The small molecule below binds the protein below.
Small molecule (SMILES): CC(=O)N[C@H]1[C@@H](O[P](=O)(O)O[P](=O)(O)OC[C@H]2O[C@@H](n3ccc(=O)[nH]c3=O)[C@H](O)[C@@H]2O)O[C@H](CO)[C@@H](O)[C@@H]1O

Sequence of chain 4.A:
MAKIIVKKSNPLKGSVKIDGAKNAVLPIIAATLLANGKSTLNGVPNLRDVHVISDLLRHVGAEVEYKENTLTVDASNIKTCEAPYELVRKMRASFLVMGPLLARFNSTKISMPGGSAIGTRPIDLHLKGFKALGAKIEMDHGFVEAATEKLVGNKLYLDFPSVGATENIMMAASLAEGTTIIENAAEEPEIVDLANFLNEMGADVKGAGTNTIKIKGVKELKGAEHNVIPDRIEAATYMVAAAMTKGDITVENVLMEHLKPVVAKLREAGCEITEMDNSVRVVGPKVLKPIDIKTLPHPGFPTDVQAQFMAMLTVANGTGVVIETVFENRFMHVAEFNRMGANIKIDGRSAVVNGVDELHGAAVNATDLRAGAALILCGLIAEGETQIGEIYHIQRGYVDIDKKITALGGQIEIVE

Binding-site contacts:
Ligand atom C4B contacts residue VAL330 of chain 4.A at 3.6 Å (hydrophobic).
Ligand atom O2' contacts residue ARG125 of chain 4.A at 3.4 Å.
Ligand atom O2 contacts residue PRO126 of chain 4.A at 3.7 Å.
Ligand atom N3 contacts residue PRO126 of chain 4.A at 3.2 Å (h-bond).
Ligand atom O3' contacts residue ASP308 of chain 4.A at 3.2 Å (salt-bridge).
Ligand atom O4' contacts residue ARG334 of chain 4.A at 3.6 Å (salt-bridge).
Ligand atom O1A contacts residue SER166 of chain 4.A at 2.6 Å (h-bond).
Ligand atom O4 contacts residue ASP128 of chain 4.A at 3.2 Å (salt-bridge).
Ligand atom O4B contacts residue PHE164 of chain 4.A at 3.5 Å.
Ligand atom C3B contacts residue PHE331 of chain 4.A at 3.7 Å (hydrophobic).
Ligand atom C7' contacts residue ASN27 of chain 4.A at 3.3 Å.
Ligand atom C4 contacts residue PRO126 of chain 4.A at 3.0 Å (hydrophobic).
Ligand atom C6 contacts residue SER166 of chain 4.A at 3.6 Å.
Ligand atom O4' contacts residue PHE331 of chain 4.A at 3.3 Å.
Ligand atom C5 contacts residue PRO126 of chain 4.A at 3.3 Å (hydrophobic).
Ligand atom C5 contacts residue SER166 of chain 4.A at 3.3 Å.
Ligand atom O3B contacts residue VAL330 of chain 4.A at 2.6 Å (h-bond).
Ligand atom O4 contacts residue HIS130 of chain 4.A at 3.5 Å.
Ligand atom O2A contacts residue SER166 of chain 4.A at 3.5 Å.
Ligand atom O4 contacts residue ILE127 of chain 4.A at 3.1 Å.
Ligand atom O1B contacts residue GLY168 of chain 4.A at 2.8 Å (h-bond).
Ligand atom O2B contacts residue EDO1 of chain 4.B at 2.6 Å (h-bond).
Ligand atom O2' contacts residue THR124 of chain 4.A at 3.6 Å (h-bond).
Ligand atom O2A contacts residue VAL167 of chain 4.A at 2.9 Å (h-bond).
Ligand atom C4 contacts residue ASP128 of chain 4.A at 3.6 Å.
Ligand atom C4' contacts residue ASP308 of chain 4.A at 3.3 Å.
Ligand atom O2B contacts residue ARG125 of chain 4.A at 2.9 Å (salt-bridge).
Ligand atom O4 contacts residue PRO126 of chain 4.A at 3.3 Å (h-bond).
Ligand atom N3 contacts residue ASP128 of chain 4.A at 2.9 Å (salt-bridge).
Ligand atom O4' contacts residue ASP308 of chain 4.A at 2.6 Å (salt-bridge).
Ligand atom O3' contacts residue ASN27 of chain 4.A at 3.4 Å (h-bond).
Ligand atom O1B contacts residue VAL167 of chain 4.A at 3.6 Å.
Ligand atom O7' contacts residue ASN27 of chain 4.A at 3.2 Å.
Ligand atom O1B contacts residue EDO1 of chain 4.B at 3.6 Å.
Ligand atom O4 contacts residue LEU129 of chain 4.A at 2.8 Å (h-bond).
Ligand atom O1' contacts residue ARG125 of chain 4.A at 3.6 Å (salt-bridge).
Ligand atom C3B contacts residue VAL330 of chain 4.A at 3.4 Å (hydrophobic).
Ligand atom C2 contacts residue PRO126 of chain 4.A at 3.7 Å (hydrophobic).
Ligand atom C8' contacts residue ASN27 of chain 4.A at 3.5 Å.
Ligand atom O2' contacts residue PRO126 of chain 4.A at 3.5 Å.